Binding-site contacts:
Ligand atom C5 contacts residue ASN258 of chain 1.C at 3.7 Å.
Ligand atom N2 contacts residue ASN258 of chain 1.C at 2.9 Å (h-bond).
Ligand atom C8 contacts residue ARG235 of chain 1.C at 3.8 Å.
Ligand atom C2 contacts residue ASN258 of chain 1.C at 2.5 Å.
Ligand atom C6 contacts residue ARG235 of chain 1.C at 3.8 Å.
Ligand atom C1 contacts residue ARG235 of chain 1.C at 4.0 Å.
Ligand atom O5 contacts residue ASN258 of chain 1.C at 2.4 Å (h-bond).
Ligand atom C5 contacts residue ARG235 of chain 1.C at 3.9 Å.
Ligand atom O7 contacts residue ASN258 of chain 1.C at 3.8 Å.
Ligand atom C3 contacts residue ASN258 of chain 1.C at 3.8 Å.
Ligand atom C4 contacts residue ASN258 of chain 1.C at 4.4 Å.
Ligand atom C1 contacts residue ASN258 of chain 1.C at 1.4 Å.
Ligand atom O5 contacts residue ARG235 of chain 1.C at 3.9 Å.
Ligand atom C7 contacts residue ASN258 of chain 1.C at 3.5 Å.

Sequence of chain 1.C:
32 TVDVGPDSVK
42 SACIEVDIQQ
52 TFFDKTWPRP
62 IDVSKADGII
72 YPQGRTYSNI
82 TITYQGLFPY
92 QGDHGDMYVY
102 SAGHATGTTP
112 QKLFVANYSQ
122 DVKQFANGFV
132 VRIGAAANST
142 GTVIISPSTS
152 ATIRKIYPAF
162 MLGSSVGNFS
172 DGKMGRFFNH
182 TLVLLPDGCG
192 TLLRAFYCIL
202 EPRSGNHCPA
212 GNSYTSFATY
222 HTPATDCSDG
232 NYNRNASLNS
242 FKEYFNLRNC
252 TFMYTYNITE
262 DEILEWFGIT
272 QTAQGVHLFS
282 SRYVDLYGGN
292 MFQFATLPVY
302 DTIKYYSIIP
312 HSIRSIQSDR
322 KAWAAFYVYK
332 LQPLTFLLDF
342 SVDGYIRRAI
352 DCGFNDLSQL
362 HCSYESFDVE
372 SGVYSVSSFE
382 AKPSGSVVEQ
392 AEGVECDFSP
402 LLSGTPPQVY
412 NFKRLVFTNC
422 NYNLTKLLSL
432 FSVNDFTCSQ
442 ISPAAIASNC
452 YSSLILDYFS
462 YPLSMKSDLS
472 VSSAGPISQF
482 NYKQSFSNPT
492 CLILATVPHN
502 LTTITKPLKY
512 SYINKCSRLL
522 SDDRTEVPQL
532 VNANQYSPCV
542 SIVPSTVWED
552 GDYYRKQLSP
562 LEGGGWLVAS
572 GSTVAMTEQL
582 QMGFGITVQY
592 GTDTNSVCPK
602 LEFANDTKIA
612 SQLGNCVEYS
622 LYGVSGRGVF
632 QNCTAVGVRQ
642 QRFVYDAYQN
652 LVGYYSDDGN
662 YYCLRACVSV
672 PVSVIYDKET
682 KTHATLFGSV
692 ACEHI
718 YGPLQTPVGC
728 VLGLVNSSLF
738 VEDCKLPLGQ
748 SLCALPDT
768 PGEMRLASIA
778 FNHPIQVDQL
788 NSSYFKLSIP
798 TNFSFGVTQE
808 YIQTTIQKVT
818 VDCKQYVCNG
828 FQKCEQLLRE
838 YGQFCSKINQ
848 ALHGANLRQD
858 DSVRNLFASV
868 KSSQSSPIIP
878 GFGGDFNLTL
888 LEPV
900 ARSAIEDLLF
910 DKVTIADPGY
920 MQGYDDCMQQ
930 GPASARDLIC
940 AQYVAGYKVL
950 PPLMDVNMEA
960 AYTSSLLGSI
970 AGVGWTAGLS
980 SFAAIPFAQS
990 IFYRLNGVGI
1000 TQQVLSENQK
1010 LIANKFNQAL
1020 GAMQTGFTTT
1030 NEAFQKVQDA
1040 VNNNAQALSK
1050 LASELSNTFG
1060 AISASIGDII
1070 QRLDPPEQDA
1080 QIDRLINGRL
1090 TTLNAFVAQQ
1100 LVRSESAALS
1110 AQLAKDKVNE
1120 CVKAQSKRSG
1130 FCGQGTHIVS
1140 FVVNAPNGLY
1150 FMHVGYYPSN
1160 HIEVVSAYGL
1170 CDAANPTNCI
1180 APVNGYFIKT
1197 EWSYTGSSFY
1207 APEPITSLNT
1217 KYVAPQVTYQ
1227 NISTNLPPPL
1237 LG

A small-molecule ligand and the protein it binds are described below.
Small molecule (SMILES): CC(=O)N[C@H]1[C@H](O[C@H]2[C@H](O)[C@@H](NC(C)=O)CO[C@@H]2CO)O[C@H](CO)[C@@H](O)[C@@H]1O